Sequence of chain 5.C:
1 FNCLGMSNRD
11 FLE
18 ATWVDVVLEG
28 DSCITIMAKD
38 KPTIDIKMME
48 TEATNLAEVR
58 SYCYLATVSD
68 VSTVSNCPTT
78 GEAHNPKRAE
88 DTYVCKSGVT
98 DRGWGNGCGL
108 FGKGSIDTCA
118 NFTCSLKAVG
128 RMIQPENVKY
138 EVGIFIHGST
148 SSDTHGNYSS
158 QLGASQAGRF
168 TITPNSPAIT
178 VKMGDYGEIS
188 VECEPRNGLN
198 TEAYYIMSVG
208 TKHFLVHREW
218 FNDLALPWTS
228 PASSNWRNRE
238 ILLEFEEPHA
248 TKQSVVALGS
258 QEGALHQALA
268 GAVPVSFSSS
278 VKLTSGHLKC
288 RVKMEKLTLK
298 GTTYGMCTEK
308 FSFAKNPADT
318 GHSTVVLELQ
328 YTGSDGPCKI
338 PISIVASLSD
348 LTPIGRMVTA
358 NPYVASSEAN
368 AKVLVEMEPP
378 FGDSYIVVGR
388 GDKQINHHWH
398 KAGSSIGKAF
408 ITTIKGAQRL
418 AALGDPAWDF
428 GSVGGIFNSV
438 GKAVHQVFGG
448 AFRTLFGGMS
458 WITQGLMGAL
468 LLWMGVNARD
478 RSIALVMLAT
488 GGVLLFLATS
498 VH

Binding-site contacts:
Ligand atom C4 contacts residue ASN118 of chain 5.C at 4.2 Å.
Ligand atom O7 contacts residue ASN118 of chain 5.C at 4.5 Å.
Ligand atom C2 contacts residue SER66 of chain 5.C at 4.4 Å.
Ligand atom C5 contacts residue ASN118 of chain 5.C at 3.7 Å.
Ligand atom C6 contacts residue THR120 of chain 5.C at 3.4 Å.
Ligand atom O6 contacts residue ASN118 of chain 5.C at 4.1 Å.
Ligand atom O5 contacts residue THR89 of chain 5.C at 3.8 Å.
Ligand atom C1 contacts residue THR89 of chain 5.C at 3.9 Å.
Ligand atom C5 contacts residue THR120 of chain 5.C at 4.0 Å.
Ligand atom O7 contacts residue TYR90 of chain 5.C at 3.7 Å.
Ligand atom C7 contacts residue ASN118 of chain 5.C at 3.6 Å.
Ligand atom C8 contacts residue ASN118 of chain 5.C at 3.9 Å.
Ligand atom C2 contacts residue ASN118 of chain 5.C at 2.4 Å.
Ligand atom N2 contacts residue ASN118 of chain 5.C at 2.9 Å (h-bond).
Ligand atom O5 contacts residue THR120 of chain 5.C at 3.4 Å (h-bond).
Ligand atom C7 contacts residue TYR90 of chain 5.C at 3.8 Å (hydrophobic).
Ligand atom C6 contacts residue PHE119 of chain 5.C at 4.1 Å (hydrophobic).
Ligand atom C3 contacts residue ASN118 of chain 5.C at 3.8 Å.
Ligand atom C1 contacts residue SER66 of chain 5.C at 4.2 Å.
Ligand atom O6 contacts residue THR89 of chain 5.C at 3.5 Å.
Ligand atom O6 contacts residue PHE119 of chain 5.C at 2.8 Å (h-bond).
Ligand atom C5 contacts residue THR89 of chain 5.C at 4.1 Å.
Ligand atom O5 contacts residue PHE119 of chain 5.C at 4.2 Å.
Ligand atom C8 contacts residue TYR90 of chain 5.C at 3.9 Å (hydrophobic).
Ligand atom O5 contacts residue ASN118 of chain 5.C at 2.4 Å (h-bond).
Ligand atom N2 contacts residue TYR90 of chain 5.C at 4.5 Å.
Ligand atom O6 contacts residue THR120 of chain 5.C at 3.1 Å (h-bond).
Ligand atom C6 contacts residue THR89 of chain 5.C at 4.2 Å.
Ligand atom C1 contacts residue ASN118 of chain 5.C at 1.4 Å.

This protein binds this small molecule.
Small molecule (SMILES): CC(=O)N[C@@H]1[C@@H](O)[C@H](O)[C@@H](CO)O[C@H]1O